Sequence of chain 1.E:
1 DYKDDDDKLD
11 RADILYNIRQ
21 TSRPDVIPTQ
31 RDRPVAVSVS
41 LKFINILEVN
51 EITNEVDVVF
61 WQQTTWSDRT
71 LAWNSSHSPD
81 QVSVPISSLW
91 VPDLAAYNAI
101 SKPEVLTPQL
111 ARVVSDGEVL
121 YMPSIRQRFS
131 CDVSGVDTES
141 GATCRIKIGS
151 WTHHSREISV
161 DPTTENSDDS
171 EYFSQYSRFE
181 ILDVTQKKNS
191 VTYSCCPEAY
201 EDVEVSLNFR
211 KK

Binding-site contacts:
Ligand atom N03 contacts residue MET122 of chain 1.A at 3.4 Å (h-bond).
Ligand atom C13 contacts residue ARG112 of chain 1.A at 3.5 Å.
Ligand atom C10 contacts residue GLN63 of chain 1.A at 3.0 Å.
Ligand atom C01 contacts residue MET122 of chain 1.A at 3.6 Å (hydrophobic).
Ligand atom C19 contacts residue MET122 of chain 1.A at 3.7 Å (hydrophobic).
Ligand atom C15 contacts residue MET122 of chain 1.A at 3.6 Å (hydrophobic).
Ligand atom C05 contacts residue GLN63 of chain 1.A at 3.6 Å.
Ligand atom N01 contacts residue TYR172 of chain 1.A at 3.1 Å (h-bond).
Ligand atom C17 contacts residue TYR200 of chain 1.E at 3.3 Å (hydrophobic).
Ligand atom C01 contacts residue CYS196 of chain 1.E at 3.5 Å (hydrophobic).
Ligand atom C18 contacts residue TYR200 of chain 1.E at 3.6 Å (hydrophobic).
Ligand atom N02 contacts residue MET122 of chain 1.A at 3.4 Å.
Ligand atom N03 contacts residue CYS196 of chain 1.E at 3.4 Å (h-bond).
Ligand atom N01 contacts residue GLN63 of chain 1.A at 3.7 Å.
Ligand atom N05 contacts residue MET122 of chain 1.A at 3.6 Å.
Ligand atom C20 contacts residue TRP151 of chain 1.E at 3.6 Å (hydrophobic).
Ligand atom C04 contacts residue GLN63 of chain 1.A at 3.6 Å.
Ligand atom C04 contacts residue MET122 of chain 1.A at 3.6 Å (hydrophobic).
Ligand atom C16 contacts residue TRP151 of chain 1.E at 3.5 Å (hydrophobic).
Ligand atom C09 contacts residue GLN63 of chain 1.A at 3.5 Å.
Ligand atom O01 contacts residue THR65 of chain 1.A at 3.0 Å (h-bond).
Ligand atom C11 contacts residue TYR200 of chain 1.E at 3.2 Å (hydrophobic).
Ligand atom N01 contacts residue TYR193 of chain 1.E at 3.5 Å.
Ligand atom C02 contacts residue MET122 of chain 1.A at 3.6 Å (hydrophobic).
Ligand atom O01 contacts residue THR64 of chain 1.A at 3.6 Å.
Ligand atom N03 contacts residue GLN63 of chain 1.A at 2.8 Å (h-bond).
Ligand atom C08 contacts residue GLN63 of chain 1.A at 3.6 Å.
Ligand atom N06 contacts residue MET122 of chain 1.A at 3.5 Å.
Ligand atom N02 contacts residue CYS196 of chain 1.E at 3.8 Å.
Ligand atom N03 contacts residue CYS195 of chain 1.E at 3.5 Å (h-bond).
Ligand atom C04 contacts residue CYS196 of chain 1.E at 3.6 Å (hydrophobic).
Ligand atom N05 contacts residue TRP151 of chain 1.E at 3.3 Å (h-bond).
Ligand atom C07 contacts residue LEU120 of chain 1.A at 3.5 Å (hydrophobic).
Ligand atom C14 contacts residue ARG112 of chain 1.A at 3.7 Å.
Ligand atom C01 contacts residue GLN63 of chain 1.A at 3.7 Å.
Ligand atom C19 contacts residue TRP151 of chain 1.E at 3.1 Å (hydrophobic).
Ligand atom C22 contacts residue TYR200 of chain 1.E at 3.4 Å (hydrophobic).
Ligand atom C14 contacts residue LEU120 of chain 1.A at 3.6 Å (hydrophobic).
Ligand atom C01 contacts residue CYS195 of chain 1.E at 3.8 Å (hydrophobic).
Ligand atom N06 contacts residue TRP151 of chain 1.E at 3.1 Å (h-bond).

Sequence of chain 1.A:
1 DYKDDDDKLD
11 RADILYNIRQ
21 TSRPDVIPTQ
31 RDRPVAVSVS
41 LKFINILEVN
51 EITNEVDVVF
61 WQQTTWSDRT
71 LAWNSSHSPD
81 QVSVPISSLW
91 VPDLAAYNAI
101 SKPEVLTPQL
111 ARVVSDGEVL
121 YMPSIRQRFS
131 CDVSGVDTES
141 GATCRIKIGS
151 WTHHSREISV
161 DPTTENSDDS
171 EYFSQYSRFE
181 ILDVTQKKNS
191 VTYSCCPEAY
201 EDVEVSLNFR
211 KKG

A small-molecule ligand and the protein it binds are described below.
Small molecule (SMILES): Nc1nc(-c2ccc(O)cc2)cc(N(Cc2ccccn2)Cc2ccccn2)n1